Binding-site contacts:
Ligand atom O2 contacts residue ARG469 of chain 1.A at 3.2 Å (salt-bridge).
Ligand atom C9 contacts residue GLU360 of chain 1.A at 3.7 Å.
Ligand atom C7 contacts residue GLU360 of chain 1.A at 4.1 Å.
Ligand atom C4 contacts residue TYR530 of chain 1.A at 4.2 Å (hydrophobic).
Ligand atom N1 contacts residue TYR530 of chain 1.A at 4.3 Å.
Ligand atom C2 contacts residue VAL356 of chain 1.A at 3.7 Å (hydrophobic).
Ligand atom O1 contacts residue TYR532 of chain 1.A at 4.1 Å.
Ligand atom C2 contacts residue SER525 of chain 1.A at 3.6 Å.
Ligand atom O2 contacts residue TYR530 of chain 1.A at 4.2 Å.
Ligand atom O1 contacts residue GLY531 of chain 1.A at 3.7 Å.
Ligand atom C3 contacts residue TYR530 of chain 1.A at 3.8 Å (hydrophobic).
Ligand atom C7 contacts residue ARG469 of chain 1.A at 3.8 Å.
Ligand atom C5 contacts residue ARG469 of chain 1.A at 3.8 Å.
Ligand atom C6 contacts residue TYR530 of chain 1.A at 3.6 Å (hydrophobic).
Ligand atom C9 contacts residue LYS643 of chain 1.A at 3.9 Å.
Ligand atom C7 contacts residue TYR530 of chain 1.A at 3.1 Å (hydrophobic).
Ligand atom C9 contacts residue TYR530 of chain 1.A at 4.0 Å (hydrophobic).
Ligand atom C5 contacts residue TYR530 of chain 1.A at 4.1 Å (hydrophobic).
Ligand atom C2 contacts residue ASN524 of chain 1.A at 4.3 Å.
Ligand atom O1 contacts residue ASN644 of chain 1.A at 4.3 Å.
Ligand atom C3 contacts residue SER525 of chain 1.A at 3.7 Å.
Ligand atom C8 contacts residue TYR530 of chain 1.A at 3.9 Å (hydrophobic).
Ligand atom O2 contacts residue HIS601 of chain 1.A at 4.3 Å.
Ligand atom C8 contacts residue GLU360 of chain 1.A at 3.1 Å.
Ligand atom N1 contacts residue VAL356 of chain 1.A at 3.9 Å.
Ligand atom O1 contacts residue ARG469 of chain 1.A at 3.3 Å (salt-bridge).
Ligand atom O1 contacts residue TYR530 of chain 1.A at 4.4 Å.
Ligand atom C6 contacts residue ARG469 of chain 1.A at 3.1 Å.
Ligand atom C2 contacts residue TYR530 of chain 1.A at 3.6 Å (hydrophobic).
Ligand atom C8 contacts residue ASN644 of chain 1.A at 4.2 Å.
Ligand atom C9 contacts residue ASN644 of chain 1.A at 3.4 Å.
Ligand atom C9 contacts residue LEU645 of chain 1.A at 4.3 Å (hydrophobic).
Ligand atom C3 contacts residue LEU645 of chain 1.A at 3.9 Å (hydrophobic).
Ligand atom C3 contacts residue GLU360 of chain 1.A at 4.1 Å.
Ligand atom C3 contacts residue LYS643 of chain 1.A at 4.1 Å.
Ligand atom C2 contacts residue GLU360 of chain 1.A at 3.8 Å.
Ligand atom C4 contacts residue ASN644 of chain 1.A at 3.0 Å.
Ligand atom N1 contacts residue GLU360 of chain 1.A at 2.6 Å (salt-bridge).
Ligand atom C5 contacts residue ASN644 of chain 1.A at 3.7 Å.
Ligand atom C4 contacts residue LYS643 of chain 1.A at 3.5 Å.

A protein and the small-molecule ligand that binds it are described below.
Small molecule (SMILES): Oc1cc2cc[nH]c2cc1O

Sequence of chain 1.A:
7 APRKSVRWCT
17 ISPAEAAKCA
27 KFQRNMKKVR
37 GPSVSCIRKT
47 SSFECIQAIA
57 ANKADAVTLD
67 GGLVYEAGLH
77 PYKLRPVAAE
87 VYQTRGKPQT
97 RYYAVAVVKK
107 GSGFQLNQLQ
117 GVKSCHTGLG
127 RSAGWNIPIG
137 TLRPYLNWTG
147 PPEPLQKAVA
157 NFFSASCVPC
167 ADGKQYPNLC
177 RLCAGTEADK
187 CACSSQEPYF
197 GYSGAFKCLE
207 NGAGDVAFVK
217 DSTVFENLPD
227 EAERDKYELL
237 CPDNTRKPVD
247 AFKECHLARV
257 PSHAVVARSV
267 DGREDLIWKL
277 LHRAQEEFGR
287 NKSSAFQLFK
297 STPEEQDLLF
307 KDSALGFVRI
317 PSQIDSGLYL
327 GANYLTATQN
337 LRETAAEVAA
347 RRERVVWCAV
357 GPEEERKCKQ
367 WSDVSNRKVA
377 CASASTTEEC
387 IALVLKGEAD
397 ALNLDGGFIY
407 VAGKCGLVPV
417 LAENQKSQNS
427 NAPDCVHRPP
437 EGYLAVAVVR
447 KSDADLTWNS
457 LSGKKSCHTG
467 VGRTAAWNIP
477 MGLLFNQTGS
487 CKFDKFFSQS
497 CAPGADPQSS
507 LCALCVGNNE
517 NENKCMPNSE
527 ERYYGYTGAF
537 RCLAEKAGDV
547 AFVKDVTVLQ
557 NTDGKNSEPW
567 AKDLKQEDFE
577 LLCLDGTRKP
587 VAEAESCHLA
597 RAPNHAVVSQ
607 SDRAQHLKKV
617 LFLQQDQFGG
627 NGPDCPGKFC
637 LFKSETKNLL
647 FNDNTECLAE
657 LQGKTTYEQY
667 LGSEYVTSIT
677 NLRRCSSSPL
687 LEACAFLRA